A small-molecule ligand and the protein it binds are described below.
Small molecule (SMILES): C[C@@H](O)[C@@H](C)O

Sequence of chain 1.C:
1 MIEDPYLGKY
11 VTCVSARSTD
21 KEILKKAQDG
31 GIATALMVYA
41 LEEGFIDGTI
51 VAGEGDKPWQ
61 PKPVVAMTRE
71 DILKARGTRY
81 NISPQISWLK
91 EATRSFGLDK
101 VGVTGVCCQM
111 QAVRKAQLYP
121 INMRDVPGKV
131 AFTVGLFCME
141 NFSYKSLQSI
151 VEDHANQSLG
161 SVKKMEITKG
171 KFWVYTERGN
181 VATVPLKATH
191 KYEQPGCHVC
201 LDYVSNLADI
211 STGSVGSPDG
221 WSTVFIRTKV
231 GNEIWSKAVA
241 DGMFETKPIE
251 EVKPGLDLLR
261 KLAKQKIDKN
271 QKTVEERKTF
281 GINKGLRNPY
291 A

Sequence of chain 1.A:
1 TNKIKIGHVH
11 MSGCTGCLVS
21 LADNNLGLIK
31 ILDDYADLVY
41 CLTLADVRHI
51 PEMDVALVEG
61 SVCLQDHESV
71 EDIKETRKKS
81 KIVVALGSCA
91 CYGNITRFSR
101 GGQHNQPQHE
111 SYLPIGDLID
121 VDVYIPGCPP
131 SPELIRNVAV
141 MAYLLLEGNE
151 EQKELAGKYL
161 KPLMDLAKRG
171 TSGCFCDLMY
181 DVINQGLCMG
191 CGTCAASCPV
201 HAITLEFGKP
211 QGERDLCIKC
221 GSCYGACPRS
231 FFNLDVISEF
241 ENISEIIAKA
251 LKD

Binding-site contacts:
Ligand atom C2 contacts residue LEU205 of chain 1.A at 3.8 Å (hydrophobic).
Ligand atom C2 contacts residue THR204 of chain 1.A at 4.4 Å.
Ligand atom C4 contacts residue LEU205 of chain 1.A at 3.3 Å (hydrophobic).
Ligand atom O6 contacts residue PRO63 of chain 1.C at 4.4 Å.
Ligand atom O6 contacts residue SER87 of chain 1.C at 3.0 Å (h-bond).
Ligand atom O6 contacts residue TRP88 of chain 1.C at 4.3 Å.
Ligand atom C1 contacts residue THR204 of chain 1.A at 3.5 Å.
Ligand atom C3 contacts residue LEU205 of chain 1.A at 4.5 Å (hydrophobic).
Ligand atom O6 contacts residue PRO84 of chain 1.C at 4.2 Å.
Ligand atom O5 contacts residue BU31 of chain 1.L at 3.8 Å.
Ligand atom C2 contacts residue SER87 of chain 1.C at 4.4 Å.
Ligand atom C3 contacts residue SER87 of chain 1.C at 4.2 Å.
Ligand atom C1 contacts residue LEU205 of chain 1.A at 2.9 Å (hydrophobic).